This small molecule binds to this protein.
Small molecule (SMILES): Nc1ccn([C@@H]2O[C@H](CO[P](=O)(O)O[C@H]3[C@@H](O)[C@H](n4cnc5c(N)ncnc54)O[C@@H]3CO[P](=O)(O)O[C@H]3[C@@H](O)[C@H](n4cnc5c(=O)nc(N)[nH]c54)O[C@@H]3CO[P](=O)(O)O[C@H]3[C@@H](O)[C@H](n4cnc5c(N)ncnc54)O[C@@H]3CO[P](=O)(O)O[C@H]3[C@@H](O)[C@H](n4cnc5c(N)ncnc54)O[C@@H]3CO[P](=O)(O)O[C@H]3[C@@H](O)[C@H](n4ccc(=O)[nH]c4=O)O[C@@H]3CO[P](=O)(O)O[C@H]3[C@@H](O)[C@H](n4ccc(N)nc4=O)O[C@@H]3CO[P](=O)(O)O[C@H]3[C@@H](O)[C@H](n4ccc(=O)[nH]c4=O)O[C@@H]3CO[P](=O)(O)O[C@H]3[C@@H](O)[C@H](n4cnc5c(=O)nc(N)[nH]c54)O[C@@H]3COPO)[C@@H](O)[C@H]2O)c(=O)n1

Sequence of chain 35.C:
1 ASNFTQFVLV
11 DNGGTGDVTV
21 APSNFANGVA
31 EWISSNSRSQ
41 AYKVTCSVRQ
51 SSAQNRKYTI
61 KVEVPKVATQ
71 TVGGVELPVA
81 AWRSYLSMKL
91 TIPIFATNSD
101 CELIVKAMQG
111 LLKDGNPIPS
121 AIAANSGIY

Sequence of chain 35.D:
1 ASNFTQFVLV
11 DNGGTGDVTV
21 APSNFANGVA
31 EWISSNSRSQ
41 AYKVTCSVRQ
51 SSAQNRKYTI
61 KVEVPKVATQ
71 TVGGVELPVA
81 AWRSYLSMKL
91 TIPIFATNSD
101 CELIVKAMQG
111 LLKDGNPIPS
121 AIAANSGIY

Binding-site contacts:
Ligand atom OP2 contacts residue LYS89 of chain 35.D at 3.5 Å (salt-bridge).
Ligand atom O3' contacts residue SER51 of chain 35.D at 3.4 Å.
Ligand atom OP2 contacts residue ASN55 of chain 35.D at 3.5 Å (h-bond).
Ligand atom C5' contacts residue ARG49 of chain 35.D at 3.1 Å.
Ligand atom N7 contacts residue LYS61 of chain 35.C at 3.5 Å.
Ligand atom C8 contacts residue THR45 of chain 35.C at 3.6 Å.
Ligand atom O2' contacts residue GLU63 of chain 35.C at 3.6 Å.
Ligand atom OP1 contacts residue LYS57 of chain 35.D at 2.8 Å.
Ligand atom O3' contacts residue ARG49 of chain 35.D at 3.0 Å (salt-bridge).
Ligand atom P contacts residue LYS89 of chain 35.D at 3.4 Å.
Ligand atom N6 contacts residue THR91 of chain 35.D at 3.4 Å (h-bond).
Ligand atom C6 contacts residue TYR85 of chain 35.C at 3.7 Å (hydrophobic).
Ligand atom N6 contacts residue THR59 of chain 35.C at 2.9 Å (h-bond).
Ligand atom OP1 contacts residue SER52 of chain 35.D at 2.9 Å (h-bond).
Ligand atom C8 contacts residue TYR85 of chain 35.C at 3.7 Å (hydrophobic).
Ligand atom O5' contacts residue LYS57 of chain 35.D at 3.1 Å (salt-bridge).
Ligand atom N6 contacts residue THR45 of chain 35.C at 2.9 Å (h-bond).
Ligand atom C5 contacts residue THR45 of chain 35.C at 3.2 Å.
Ligand atom N7 contacts residue THR45 of chain 35.C at 2.5 Å (h-bond).
Ligand atom C5' contacts residue TYR85 of chain 35.C at 3.7 Å (hydrophobic).
Ligand atom N1 contacts residue SER47 of chain 35.C at 2.8 Å (h-bond).
Ligand atom OP1 contacts residue ARG49 of chain 35.D at 2.5 Å (salt-bridge).
Ligand atom P contacts residue ARG49 of chain 35.D at 3.2 Å.
Ligand atom C5 contacts residue TYR85 of chain 35.C at 3.7 Å (hydrophobic).
Ligand atom N1 contacts residue THR59 of chain 35.C at 3.5 Å.
Ligand atom N7 contacts residue TYR85 of chain 35.C at 3.6 Å.
Ligand atom P contacts residue LYS57 of chain 35.D at 3.2 Å.
Ligand atom O5' contacts residue ARG49 of chain 35.D at 3.6 Å (salt-bridge).
Ligand atom OP1 contacts residue ASN55 of chain 35.D at 3.4 Å (h-bond).
Ligand atom P contacts residue SER51 of chain 35.D at 3.4 Å.
Ligand atom OP2 contacts residue TYR85 of chain 35.C at 2.9 Å (h-bond).
Ligand atom OP2 contacts residue LYS57 of chain 35.D at 2.6 Å (salt-bridge).
Ligand atom OP2 contacts residue LYS89 of chain 35.D at 3.4 Å (salt-bridge).
Ligand atom C6 contacts residue THR45 of chain 35.C at 3.5 Å.
Ligand atom OP2 contacts residue SER51 of chain 35.D at 3.5 Å (h-bond).
Ligand atom C2 contacts residue SER47 of chain 35.C at 3.2 Å.
Ligand atom OP1 contacts residue LYS89 of chain 35.D at 3.3 Å (salt-bridge).
Ligand atom OP2 contacts residue LYS57 of chain 35.D at 3.2 Å (salt-bridge).
Ligand atom OP1 contacts residue SER51 of chain 35.D at 2.8 Å (h-bond).
Ligand atom OP2 contacts residue LYS43 of chain 35.C at 3.0 Å (salt-bridge).